Binding-site contacts:
Ligand atom N6 contacts residue GLU97 of chain 1.A at 2.9 Å (salt-bridge).
Ligand atom O1G contacts residue ASN148 of chain 1.A at 3.0 Å (h-bond).
Ligand atom C5 contacts residue LEU150 of chain 1.A at 3.8 Å (hydrophobic).
Ligand atom PB contacts residue SER103 of chain 1.A at 3.8 Å.
Ligand atom O1G contacts residue ARG147 of chain 1.A at 3.7 Å.
Ligand atom O3G contacts residue MG1 of chain 1.C at 3.6 Å.
Ligand atom O2' contacts residue LEU150 of chain 1.A at 3.5 Å.
Ligand atom N1 contacts residue TYR98 of chain 1.A at 3.7 Å.
Ligand atom O3A contacts residue MG1 of chain 1.B at 3.7 Å.
Ligand atom O2B contacts residue SER103 of chain 1.A at 2.6 Å (h-bond).
Ligand atom C5' contacts residue ALA26 of chain 1.A at 3.5 Å (hydrophobic).
Ligand atom O2A contacts residue MG1 of chain 1.B at 2.7 Å.
Ligand atom O5' contacts residue MG1 of chain 1.B at 3.7 Å.
Ligand atom C2 contacts residue TYR98 of chain 1.A at 3.6 Å (hydrophobic).
Ligand atom C2' contacts residue SER103 of chain 1.A at 3.5 Å.
Ligand atom O2A contacts residue MG1 of chain 1.C at 3.1 Å.
Ligand atom O2' contacts residue SER103 of chain 1.A at 2.9 Å (h-bond).
Ligand atom C2 contacts residue MET99 of chain 1.A at 3.1 Å (hydrophobic).
Ligand atom N1 contacts residue ALA48 of chain 1.A at 3.7 Å.
Ligand atom N3 contacts residue MET99 of chain 1.A at 3.8 Å.
Ligand atom C6 contacts residue ALA48 of chain 1.A at 3.4 Å (hydrophobic).
Ligand atom PA contacts residue MG1 of chain 1.B at 2.5 Å.
Ligand atom N6 contacts residue ALA48 of chain 1.A at 3.3 Å.
Ligand atom O2G contacts residue ARG147 of chain 1.A at 3.6 Å.
Ligand atom N1 contacts residue MET99 of chain 1.A at 2.9 Å (h-bond).
Ligand atom N3B contacts residue MG1 of chain 1.C at 3.7 Å.
Ligand atom O1B contacts residue ARG147 of chain 1.A at 3.8 Å.
Ligand atom N3B contacts residue ARG147 of chain 1.A at 3.1 Å (salt-bridge).
Ligand atom O3G contacts residue MG1 of chain 1.B at 2.7 Å.
Ligand atom O1G contacts residue MG1 of chain 1.C at 3.0 Å.
Ligand atom O2' contacts residue GLY102 of chain 1.A at 3.5 Å.
Ligand atom N7 contacts residue LEU150 of chain 1.A at 3.6 Å.
Ligand atom O1A contacts residue MG1 of chain 1.B at 1.7 Å.
Ligand atom N6 contacts residue THR96 of chain 1.A at 3.5 Å (h-bond).
Ligand atom O1B contacts residue MG1 of chain 1.B at 3.3 Å.
Ligand atom O4' contacts residue VAL32 of chain 1.A at 3.8 Å.
Ligand atom O1B contacts residue MG1 of chain 1.C at 2.8 Å.
Ligand atom O1A contacts residue ALA26 of chain 1.A at 3.5 Å (h-bond).
Ligand atom PG contacts residue MG1 of chain 1.C at 3.6 Å.
Ligand atom O3A contacts residue SER103 of chain 1.A at 3.6 Å.

This protein binds this small molecule.
Small molecule (SMILES): Nc1ncnc2c1ncn2[C@@H]1O[C@H](CO[P](=O)(O)O[P](=O)(O)NP(=O)(O)O)[C@@H](O)[C@H]1O

Sequence of chain 1.A:
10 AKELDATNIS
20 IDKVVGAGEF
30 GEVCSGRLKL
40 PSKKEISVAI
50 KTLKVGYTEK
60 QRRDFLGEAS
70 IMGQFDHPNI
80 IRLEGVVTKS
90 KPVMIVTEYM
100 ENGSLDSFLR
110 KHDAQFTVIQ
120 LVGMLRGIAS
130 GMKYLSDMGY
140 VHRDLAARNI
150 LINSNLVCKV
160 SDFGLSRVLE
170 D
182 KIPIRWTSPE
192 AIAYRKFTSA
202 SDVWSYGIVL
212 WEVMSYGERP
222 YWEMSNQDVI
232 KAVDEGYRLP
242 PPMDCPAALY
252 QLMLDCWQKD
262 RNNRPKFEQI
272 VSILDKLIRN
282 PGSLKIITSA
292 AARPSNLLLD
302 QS